This small molecule binds to this protein.
Small molecule (SMILES): CC(C)S(=O)(=O)NC[C@H](C)c1ccc(-c2ccc([C@@H](C)CNS(=O)(=O)C(C)C)cc2)cc1

Sequence of chain 1.D:
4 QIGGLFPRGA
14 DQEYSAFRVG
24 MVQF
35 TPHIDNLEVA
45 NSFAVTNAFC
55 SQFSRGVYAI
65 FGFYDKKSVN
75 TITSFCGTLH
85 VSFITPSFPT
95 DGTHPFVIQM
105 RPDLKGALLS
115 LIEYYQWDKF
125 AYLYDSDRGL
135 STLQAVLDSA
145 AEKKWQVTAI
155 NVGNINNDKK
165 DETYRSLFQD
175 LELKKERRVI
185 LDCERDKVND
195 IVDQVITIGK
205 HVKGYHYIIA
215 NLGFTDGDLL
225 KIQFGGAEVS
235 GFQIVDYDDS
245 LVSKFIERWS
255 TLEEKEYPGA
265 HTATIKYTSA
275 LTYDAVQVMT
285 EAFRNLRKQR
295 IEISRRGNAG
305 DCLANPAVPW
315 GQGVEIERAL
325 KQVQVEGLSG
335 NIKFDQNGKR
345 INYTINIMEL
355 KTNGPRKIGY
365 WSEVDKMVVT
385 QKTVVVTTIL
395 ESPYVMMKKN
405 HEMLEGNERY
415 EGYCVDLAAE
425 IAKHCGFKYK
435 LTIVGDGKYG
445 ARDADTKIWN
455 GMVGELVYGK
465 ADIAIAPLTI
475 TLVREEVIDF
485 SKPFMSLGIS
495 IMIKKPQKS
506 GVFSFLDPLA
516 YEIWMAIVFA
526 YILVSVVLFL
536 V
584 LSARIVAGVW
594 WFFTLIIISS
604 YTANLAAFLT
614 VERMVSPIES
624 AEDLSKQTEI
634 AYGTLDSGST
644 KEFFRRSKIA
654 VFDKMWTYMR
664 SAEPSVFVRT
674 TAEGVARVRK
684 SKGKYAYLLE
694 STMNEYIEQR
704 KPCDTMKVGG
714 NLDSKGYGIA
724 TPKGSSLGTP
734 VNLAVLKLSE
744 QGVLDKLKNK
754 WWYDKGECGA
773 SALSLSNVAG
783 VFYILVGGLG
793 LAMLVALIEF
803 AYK

Binding-site contacts:
Ligand atom C2 contacts residue MET489 of chain 1.D at 4.0 Å (hydrophobic).
Ligand atom C9 contacts residue SER490 of chain 1.A at 3.9 Å.
Ligand atom C21 contacts residue ILE474 of chain 1.D at 3.9 Å (hydrophobic).
Ligand atom O1 contacts residue LYS718 of chain 1.D at 3.3 Å.
Ligand atom C20 contacts residue SER742 of chain 1.D at 3.5 Å.
Ligand atom C2 contacts residue PRO487 of chain 1.D at 3.8 Å (hydrophobic).
Ligand atom O2 contacts residue PRO487 of chain 1.A at 3.9 Å.
Ligand atom C3 contacts residue PRO487 of chain 1.D at 3.9 Å (hydrophobic).
Ligand atom C2 contacts residue SER490 of chain 1.D at 3.9 Å.
Ligand atom C6 contacts residue LYS718 of chain 1.A at 4.0 Å.
Ligand atom C6 contacts residue SER717 of chain 1.A at 3.8 Å.
Ligand atom C17 contacts residue SER717 of chain 1.D at 3.3 Å.
Ligand atom C3 contacts residue SER490 of chain 1.D at 3.8 Å.
Ligand atom C8 contacts residue PRO487 of chain 1.A at 3.5 Å (hydrophobic).
Ligand atom C16 contacts residue SER717 of chain 1.A at 2.7 Å.
Ligand atom C24 contacts residue PRO487 of chain 1.D at 4.0 Å (hydrophobic).
Ligand atom C7 contacts residue PRO487 of chain 1.A at 4.0 Å (hydrophobic).
Ligand atom O4 contacts residue GLY719 of chain 1.A at 3.1 Å (h-bond).
Ligand atom C13 contacts residue PRO487 of chain 1.A at 3.8 Å (hydrophobic).
Ligand atom C8 contacts residue SER490 of chain 1.A at 3.8 Å.
Ligand atom C14 contacts residue SER717 of chain 1.A at 3.7 Å.
Ligand atom N1 contacts residue PRO487 of chain 1.D at 3.0 Å (h-bond).
Ligand atom C22 contacts residue PRO487 of chain 1.A at 3.9 Å (hydrophobic).
Ligand atom C15 contacts residue SER717 of chain 1.A at 3.3 Å.
Ligand atom S1 contacts residue PRO487 of chain 1.A at 4.0 Å.
Ligand atom C8 contacts residue MET489 of chain 1.A at 3.8 Å (hydrophobic).
Ligand atom C18 contacts residue PRO487 of chain 1.A at 3.5 Å (hydrophobic).
Ligand atom O4 contacts residue LYS718 of chain 1.A at 3.1 Å.
Ligand atom C9 contacts residue PRO487 of chain 1.A at 3.6 Å (hydrophobic).
Ligand atom C13 contacts residue PHE488 of chain 1.A at 4.0 Å (hydrophobic).
Ligand atom C10 contacts residue SER490 of chain 1.A at 3.9 Å.
Ligand atom C22 contacts residue LEU739 of chain 1.A at 3.8 Å (hydrophobic).
Ligand atom C24 contacts residue LEU739 of chain 1.D at 3.6 Å (hydrophobic).
Ligand atom C24 contacts residue SER742 of chain 1.D at 3.5 Å.
Ligand atom O3 contacts residue PRO487 of chain 1.D at 3.9 Å.
Ligand atom N2 contacts residue PRO487 of chain 1.A at 2.8 Å (h-bond).
Ligand atom C15 contacts residue PRO487 of chain 1.D at 3.8 Å (hydrophobic).
Ligand atom O1 contacts residue GLY719 of chain 1.D at 3.3 Å (h-bond).
Ligand atom C22 contacts residue SER742 of chain 1.A at 3.8 Å.
Ligand atom C23 contacts residue ILE474 of chain 1.A at 3.8 Å (hydrophobic).

Sequence of chain 1.A:
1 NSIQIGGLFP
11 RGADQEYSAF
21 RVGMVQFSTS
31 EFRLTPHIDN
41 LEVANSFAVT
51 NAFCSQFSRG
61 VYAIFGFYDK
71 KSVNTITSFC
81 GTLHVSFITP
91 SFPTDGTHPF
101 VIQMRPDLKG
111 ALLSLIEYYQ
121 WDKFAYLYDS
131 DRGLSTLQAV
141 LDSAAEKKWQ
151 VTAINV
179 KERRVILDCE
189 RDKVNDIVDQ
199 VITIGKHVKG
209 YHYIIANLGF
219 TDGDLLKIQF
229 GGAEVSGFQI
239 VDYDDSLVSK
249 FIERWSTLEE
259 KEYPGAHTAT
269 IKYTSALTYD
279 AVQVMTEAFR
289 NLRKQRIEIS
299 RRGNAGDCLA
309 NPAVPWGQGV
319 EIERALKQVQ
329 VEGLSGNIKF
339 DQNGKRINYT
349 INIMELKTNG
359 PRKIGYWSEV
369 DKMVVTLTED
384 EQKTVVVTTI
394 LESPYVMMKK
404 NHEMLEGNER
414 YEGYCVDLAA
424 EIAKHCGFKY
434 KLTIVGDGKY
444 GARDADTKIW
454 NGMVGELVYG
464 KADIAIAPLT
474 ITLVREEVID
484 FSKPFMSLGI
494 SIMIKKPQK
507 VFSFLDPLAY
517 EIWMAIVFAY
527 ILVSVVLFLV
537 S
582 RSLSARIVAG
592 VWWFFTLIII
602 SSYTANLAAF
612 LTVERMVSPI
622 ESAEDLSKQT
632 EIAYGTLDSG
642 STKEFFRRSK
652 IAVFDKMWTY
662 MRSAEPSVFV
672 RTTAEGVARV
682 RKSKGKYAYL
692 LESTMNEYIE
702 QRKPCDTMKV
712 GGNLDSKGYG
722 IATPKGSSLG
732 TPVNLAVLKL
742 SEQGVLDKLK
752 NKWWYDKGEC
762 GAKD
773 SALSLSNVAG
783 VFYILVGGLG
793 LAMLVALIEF